The small molecule below binds the protein below.
Small molecule (SMILES): O=C[C@@H](O)[C@@H](O)[C@H](O)[C@H](O)CO

Binding-site contacts:
Ligand atom C2 contacts residue ARG41 of chain 1.B at 3.6 Å.
Ligand atom O6 contacts residue ARG41 of chain 1.B at 3.4 Å (salt-bridge).
Ligand atom O1 contacts residue GLN270 of chain 1.B at 4.1 Å.
Ligand atom C1 contacts residue ALA8 of chain 1.B at 3.8 Å (hydrophobic).
Ligand atom O4 contacts residue ASP197 of chain 1.B at 3.8 Å.
Ligand atom C4 contacts residue ARG41 of chain 1.B at 3.8 Å.
Ligand atom O4 contacts residue ALA10 of chain 1.B at 3.9 Å.
Ligand atom O5 contacts residue ASP197 of chain 1.B at 2.8 Å (salt-bridge).
Ligand atom O3 contacts residue ARG41 of chain 1.B at 3.3 Å (salt-bridge).
Ligand atom C5 contacts residue ARG41 of chain 1.B at 3.9 Å.
Ligand atom C4 contacts residue PHE363 of chain 1.B at 3.8 Å (hydrophobic).
Ligand atom O1 contacts residue LEU272 of chain 1.B at 3.5 Å.
Ligand atom O1 contacts residue ALA8 of chain 1.B at 3.2 Å (h-bond).
Ligand atom O4 contacts residue PHE363 of chain 1.B at 2.8 Å.
Ligand atom O2 contacts residue ALA10 of chain 1.B at 3.4 Å (h-bond).
Ligand atom O2 contacts residue LEU272 of chain 1.B at 3.9 Å.
Ligand atom O5 contacts residue ARG41 of chain 1.B at 3.5 Å.
Ligand atom O2 contacts residue SER9 of chain 1.B at 3.3 Å.
Ligand atom C5 contacts residue ASP197 of chain 1.B at 4.1 Å.
Ligand atom O5 contacts residue PHE363 of chain 1.B at 4.3 Å.
Ligand atom C1 contacts residue ARG41 of chain 1.B at 3.4 Å.
Ligand atom O2 contacts residue PHE363 of chain 1.B at 3.7 Å.
Ligand atom O2 contacts residue ARG41 of chain 1.B at 3.7 Å.
Ligand atom O4 contacts residue ARG41 of chain 1.B at 3.0 Å (salt-bridge).
Ligand atom C2 contacts residue SER9 of chain 1.B at 4.0 Å.
Ligand atom C1 contacts residue SER9 of chain 1.B at 3.8 Å.
Ligand atom C6 contacts residue ARG41 of chain 1.B at 3.2 Å.
Ligand atom C3 contacts residue ARG41 of chain 1.B at 3.1 Å.
Ligand atom O1 contacts residue SER9 of chain 1.B at 4.2 Å.

Sequence of chain 1.B:
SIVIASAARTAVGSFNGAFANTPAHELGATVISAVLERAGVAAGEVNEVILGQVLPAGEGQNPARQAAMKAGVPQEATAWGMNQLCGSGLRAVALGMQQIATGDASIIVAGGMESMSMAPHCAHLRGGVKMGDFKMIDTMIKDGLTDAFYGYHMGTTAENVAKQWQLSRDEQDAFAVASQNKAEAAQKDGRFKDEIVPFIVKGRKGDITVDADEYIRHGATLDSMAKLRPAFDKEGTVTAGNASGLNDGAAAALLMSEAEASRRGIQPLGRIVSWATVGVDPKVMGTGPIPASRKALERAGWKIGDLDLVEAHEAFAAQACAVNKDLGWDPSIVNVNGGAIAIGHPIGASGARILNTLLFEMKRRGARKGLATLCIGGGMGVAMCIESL